Sequence of chain 1.B:
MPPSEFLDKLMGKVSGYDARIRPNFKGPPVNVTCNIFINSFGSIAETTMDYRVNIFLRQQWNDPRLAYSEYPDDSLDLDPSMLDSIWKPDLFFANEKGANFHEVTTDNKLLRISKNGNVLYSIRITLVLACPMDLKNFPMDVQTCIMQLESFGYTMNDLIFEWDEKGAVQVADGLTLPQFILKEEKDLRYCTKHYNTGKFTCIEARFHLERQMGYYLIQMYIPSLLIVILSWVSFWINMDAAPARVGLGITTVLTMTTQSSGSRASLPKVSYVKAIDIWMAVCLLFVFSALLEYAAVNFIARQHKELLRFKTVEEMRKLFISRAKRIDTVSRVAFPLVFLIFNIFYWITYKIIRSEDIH

A small-molecule ligand and the protein it binds are described below.
Small molecule (SMILES): NCC(=O)O

Sequence of chain 1.A:
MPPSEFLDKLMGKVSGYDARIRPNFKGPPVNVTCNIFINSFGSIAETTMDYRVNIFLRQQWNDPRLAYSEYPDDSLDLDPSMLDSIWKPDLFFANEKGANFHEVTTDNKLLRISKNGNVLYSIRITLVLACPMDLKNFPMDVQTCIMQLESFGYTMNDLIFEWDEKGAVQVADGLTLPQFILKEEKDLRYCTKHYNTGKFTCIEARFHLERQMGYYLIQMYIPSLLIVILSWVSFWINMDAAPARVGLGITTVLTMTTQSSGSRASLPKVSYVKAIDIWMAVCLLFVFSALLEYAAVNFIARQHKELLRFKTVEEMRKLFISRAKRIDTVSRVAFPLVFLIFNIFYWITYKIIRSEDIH

Binding-site contacts:
Ligand atom OXT contacts residue PHE87 of chain 1.B at 3.2 Å.
Ligand atom O contacts residue PHE87 of chain 1.B at 4.3 Å.
Ligand atom CA contacts residue PHE231 of chain 1.A at 3.9 Å (hydrophobic).
Ligand atom CA contacts residue TYR226 of chain 1.A at 4.3 Å (hydrophobic).
Ligand atom C contacts residue THR228 of chain 1.A at 4.0 Å.
Ligand atom C contacts residue ARG89 of chain 1.B at 3.7 Å.
Ligand atom O contacts residue SER153 of chain 1.B at 4.2 Å.
Ligand atom CA contacts residue LEU141 of chain 1.B at 4.2 Å (hydrophobic).
Ligand atom N contacts residue SER153 of chain 1.B at 4.3 Å.
Ligand atom N contacts residue PHE183 of chain 1.A at 3.0 Å (h-bond).
Ligand atom N contacts residue PHE231 of chain 1.A at 4.4 Å.
Ligand atom C contacts residue SER153 of chain 1.B at 3.6 Å.
Ligand atom C contacts residue LEU141 of chain 1.B at 4.3 Å (hydrophobic).
Ligand atom OXT contacts residue PHE183 of chain 1.A at 3.9 Å.
Ligand atom OXT contacts residue SER153 of chain 1.B at 2.5 Å (h-bond).
Ligand atom C contacts residue PHE87 of chain 1.B at 3.7 Å (hydrophobic).
Ligand atom OXT contacts residue LEU141 of chain 1.B at 4.5 Å.
Ligand atom OXT contacts residue ARG89 of chain 1.B at 3.7 Å.
Ligand atom O contacts residue THR228 of chain 1.A at 3.2 Å (h-bond).
Ligand atom CA contacts residue PHE87 of chain 1.B at 4.0 Å (hydrophobic).
Ligand atom CA contacts residue PHE183 of chain 1.A at 4.0 Å (hydrophobic).
Ligand atom N contacts residue LEU141 of chain 1.B at 3.8 Å.
Ligand atom CA contacts residue THR228 of chain 1.A at 4.3 Å.
Ligand atom N contacts residue PHE87 of chain 1.B at 4.1 Å.
Ligand atom O contacts residue ARG89 of chain 1.B at 2.9 Å (salt-bridge).